The small molecule below binds the protein below.
Small molecule (SMILES): CC(=O)N[C@@H]1[C@@H](O)[C@H](O)[C@@H](CO)O[C@H]1O

Sequence of chain 1.A:
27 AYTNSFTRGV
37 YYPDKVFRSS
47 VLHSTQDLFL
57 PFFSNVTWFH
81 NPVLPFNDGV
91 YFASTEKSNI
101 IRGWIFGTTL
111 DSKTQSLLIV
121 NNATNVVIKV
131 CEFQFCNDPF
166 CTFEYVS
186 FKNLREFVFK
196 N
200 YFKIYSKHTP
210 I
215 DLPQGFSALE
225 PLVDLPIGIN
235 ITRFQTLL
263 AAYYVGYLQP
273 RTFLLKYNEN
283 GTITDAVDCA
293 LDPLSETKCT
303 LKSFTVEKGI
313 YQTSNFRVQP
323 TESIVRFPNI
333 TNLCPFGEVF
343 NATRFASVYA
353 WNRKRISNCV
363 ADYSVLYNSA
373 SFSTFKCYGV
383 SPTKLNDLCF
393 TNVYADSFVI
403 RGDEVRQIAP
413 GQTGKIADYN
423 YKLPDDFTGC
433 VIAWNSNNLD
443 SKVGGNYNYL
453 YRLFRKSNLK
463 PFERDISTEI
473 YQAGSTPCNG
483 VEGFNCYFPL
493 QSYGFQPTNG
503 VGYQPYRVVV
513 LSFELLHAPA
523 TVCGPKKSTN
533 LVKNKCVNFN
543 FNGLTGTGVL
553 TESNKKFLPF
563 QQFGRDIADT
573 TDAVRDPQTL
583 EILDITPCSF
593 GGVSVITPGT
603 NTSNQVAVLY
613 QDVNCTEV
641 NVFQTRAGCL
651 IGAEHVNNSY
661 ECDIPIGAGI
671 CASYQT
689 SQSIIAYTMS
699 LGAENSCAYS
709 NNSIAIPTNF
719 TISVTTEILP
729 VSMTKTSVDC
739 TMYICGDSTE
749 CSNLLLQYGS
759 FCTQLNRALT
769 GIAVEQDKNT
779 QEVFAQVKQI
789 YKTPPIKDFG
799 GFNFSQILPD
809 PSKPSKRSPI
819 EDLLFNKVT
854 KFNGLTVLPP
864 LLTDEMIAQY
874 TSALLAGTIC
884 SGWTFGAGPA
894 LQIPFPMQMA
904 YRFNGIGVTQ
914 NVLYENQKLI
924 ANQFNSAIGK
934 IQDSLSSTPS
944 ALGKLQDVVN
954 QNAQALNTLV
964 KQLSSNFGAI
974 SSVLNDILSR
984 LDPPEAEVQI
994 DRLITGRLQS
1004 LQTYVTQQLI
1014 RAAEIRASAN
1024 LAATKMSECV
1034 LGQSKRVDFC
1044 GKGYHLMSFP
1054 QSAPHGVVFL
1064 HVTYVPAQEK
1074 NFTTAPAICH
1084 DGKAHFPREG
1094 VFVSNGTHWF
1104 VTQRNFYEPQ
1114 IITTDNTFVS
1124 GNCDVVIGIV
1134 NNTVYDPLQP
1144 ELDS

Binding-site contacts:
Ligand atom C8 contacts residue CYS1126 of chain 1.A at 3.7 Å (hydrophobic).
Ligand atom O7 contacts residue ASN1134 of chain 1.A at 3.2 Å (h-bond).
Ligand atom C1 contacts residue ASN1134 of chain 1.A at 1.5 Å.
Ligand atom C7 contacts residue CYS1126 of chain 1.A at 4.2 Å (hydrophobic).
Ligand atom C8 contacts residue VAL1133 of chain 1.A at 3.9 Å (hydrophobic).
Ligand atom C7 contacts residue ASN1134 of chain 1.A at 3.2 Å.
Ligand atom C8 contacts residue ILE1132 of chain 1.A at 3.5 Å (hydrophobic).
Ligand atom C8 contacts residue CYS1082 of chain 1.A at 3.5 Å (hydrophobic).
Ligand atom C8 contacts residue ASN1134 of chain 1.A at 3.9 Å.
Ligand atom O5 contacts residue ASN1134 of chain 1.A at 2.5 Å (h-bond).
Ligand atom N2 contacts residue CYS1126 of chain 1.A at 3.7 Å.
Ligand atom N2 contacts residue ASN1134 of chain 1.A at 2.9 Å (h-bond).
Ligand atom C2 contacts residue ASN1134 of chain 1.A at 2.5 Å.
Ligand atom C4 contacts residue ASN1134 of chain 1.A at 4.3 Å.
Ligand atom C7 contacts residue CYS1082 of chain 1.A at 4.5 Å (hydrophobic).
Ligand atom C3 contacts residue ASN1134 of chain 1.A at 3.9 Å.
Ligand atom C5 contacts residue ASN1134 of chain 1.A at 3.8 Å.